Sequence of chain 1.D:
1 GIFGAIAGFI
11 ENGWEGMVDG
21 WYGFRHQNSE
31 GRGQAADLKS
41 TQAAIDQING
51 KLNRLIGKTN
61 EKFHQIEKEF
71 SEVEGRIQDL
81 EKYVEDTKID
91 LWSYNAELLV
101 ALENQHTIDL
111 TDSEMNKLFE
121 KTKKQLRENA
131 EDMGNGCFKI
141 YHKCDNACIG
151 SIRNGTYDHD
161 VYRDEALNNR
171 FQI

This small molecule binds to this protein.
Small molecule (SMILES): CC(=O)N[C@H]1[C@H](O[C@H]2[C@H](O)[C@@H](NC(C)=O)CO[C@@H]2CO)O[C@H](CO)[C@@H](O[C@@H]2O[C@H](CO)[C@@H](O)[C@H](O)[C@@H]2O)[C@@H]1O

Sequence of chain 1.C:
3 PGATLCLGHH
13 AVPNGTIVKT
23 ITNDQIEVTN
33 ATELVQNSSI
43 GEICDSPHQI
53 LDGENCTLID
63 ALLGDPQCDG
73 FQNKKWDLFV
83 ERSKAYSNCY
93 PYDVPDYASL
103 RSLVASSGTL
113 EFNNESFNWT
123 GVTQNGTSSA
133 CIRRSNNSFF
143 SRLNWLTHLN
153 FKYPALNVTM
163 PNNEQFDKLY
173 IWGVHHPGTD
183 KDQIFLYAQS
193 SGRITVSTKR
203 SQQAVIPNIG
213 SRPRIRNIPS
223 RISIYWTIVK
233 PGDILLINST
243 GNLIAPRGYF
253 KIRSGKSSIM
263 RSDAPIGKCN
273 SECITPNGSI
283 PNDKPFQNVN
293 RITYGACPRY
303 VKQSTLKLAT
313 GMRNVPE

Binding-site contacts:
Ligand atom C5 contacts residue ASN292 of chain 1.C at 3.5 Å.
Ligand atom C3 contacts residue ASN279 of chain 1.C at 3.9 Å.
Ligand atom C8 contacts residue GLU69 of chain 1.D at 3.6 Å.
Ligand atom C7 contacts residue ASN279 of chain 1.C at 3.6 Å.
Ligand atom N2 contacts residue GLU69 of chain 1.D at 4.4 Å.
Ligand atom O5 contacts residue ASN292 of chain 1.C at 3.5 Å (h-bond).
Ligand atom C2 contacts residue ASN279 of chain 1.C at 2.6 Å.
Ligand atom C4 contacts residue ASN279 of chain 1.C at 4.3 Å.
Ligand atom C1 contacts residue ASN279 of chain 1.C at 1.4 Å.
Ligand atom O7 contacts residue GLU69 of chain 1.D at 3.8 Å.
Ligand atom O6 contacts residue GLU69 of chain 1.D at 4.2 Å.
Ligand atom C2 contacts residue VAL291 of chain 1.C at 4.3 Å (hydrophobic).
Ligand atom N2 contacts residue VAL291 of chain 1.C at 3.8 Å.
Ligand atom C6 contacts residue ASN292 of chain 1.C at 3.7 Å.
Ligand atom O5 contacts residue ASN279 of chain 1.C at 2.4 Å (h-bond).
Ligand atom C1 contacts residue VAL291 of chain 1.C at 4.0 Å (hydrophobic).
Ligand atom C6 contacts residue GLU69 of chain 1.D at 3.6 Å.
Ligand atom N2 contacts residue ASN279 of chain 1.C at 3.0 Å (h-bond).
Ligand atom C3 contacts residue VAL291 of chain 1.C at 4.4 Å (hydrophobic).
Ligand atom C5 contacts residue ASN279 of chain 1.C at 3.6 Å.
Ligand atom C7 contacts residue GLU69 of chain 1.D at 3.7 Å.
Ligand atom O7 contacts residue ASN279 of chain 1.C at 3.8 Å.
Ligand atom C1 contacts residue ASN292 of chain 1.C at 3.9 Å.